Binding-site contacts:
Ligand atom O3 contacts residue ASP30 of chain 1.B at 3.7 Å.
Ligand atom N2 contacts residue ASN62 of chain 1.B at 2.9 Å (h-bond).
Ligand atom N2 contacts residue ASP30 of chain 1.B at 2.7 Å (salt-bridge).
Ligand atom C6 contacts residue GLU23 of chain 1.B at 2.9 Å.
Ligand atom O6 contacts residue PHE8 of chain 1.B at 2.9 Å.
Ligand atom C8 contacts residue ASP30 of chain 1.B at 3.1 Å.
Ligand atom C8 contacts residue VAL27 of chain 1.B at 3.6 Å (hydrophobic).
Ligand atom O6 contacts residue ASP14 of chain 1.B at 3.6 Å (salt-bridge).
Ligand atom C2 contacts residue PHE8 of chain 1.B at 3.4 Å (hydrophobic).
Ligand atom O6 contacts residue PRO10 of chain 1.B at 3.3 Å.
Ligand atom O5 contacts residue PRO9 of chain 1.B at 3.7 Å.
Ligand atom C3 contacts residue PHE6 of chain 1.B at 3.6 Å (hydrophobic).
Ligand atom C3 contacts residue ASP30 of chain 1.B at 3.6 Å.
Ligand atom C5 contacts residue PHE8 of chain 1.B at 3.6 Å (hydrophobic).
Ligand atom C7 contacts residue ASP30 of chain 1.B at 3.2 Å.
Ligand atom C8 contacts residue VAL29 of chain 1.B at 3.6 Å (hydrophobic).
Ligand atom O5 contacts residue ASN62 of chain 1.B at 2.4 Å (h-bond).
Ligand atom O6 contacts residue PHE6 of chain 1.B at 3.2 Å.
Ligand atom C2 contacts residue ASP30 of chain 1.B at 3.7 Å.
Ligand atom O6 contacts residue GLU23 of chain 1.B at 3.2 Å (salt-bridge).
Ligand atom C7 contacts residue ASN62 of chain 1.B at 3.5 Å.
Ligand atom C6 contacts residue PRO10 of chain 1.B at 3.6 Å (hydrophobic).
Ligand atom O4 contacts residue GLU23 of chain 1.B at 3.5 Å (salt-bridge).
Ligand atom C1 contacts residue ASN62 of chain 1.B at 1.4 Å.
Ligand atom O3 contacts residue LYS11 of chain 1.B at 3.4 Å.
Ligand atom C4 contacts residue PHE6 of chain 1.B at 3.7 Å (hydrophobic).
Ligand atom O6 contacts residue LYS11 of chain 1.B at 3.0 Å (salt-bridge).
Ligand atom O5 contacts residue PHE6 of chain 1.B at 3.5 Å.
Ligand atom C2 contacts residue ASN62 of chain 1.B at 2.4 Å.
Ligand atom O6 contacts residue THR25 of chain 1.B at 3.4 Å.
Ligand atom C1 contacts residue PHE8 of chain 1.B at 3.7 Å (hydrophobic).
Ligand atom C5 contacts residue PHE8 of chain 1.B at 3.3 Å (hydrophobic).
Ligand atom O5 contacts residue PHE8 of chain 1.B at 3.0 Å.
Ligand atom C6 contacts residue PHE8 of chain 1.B at 3.5 Å (hydrophobic).
Ligand atom C5 contacts residue ASN62 of chain 1.B at 3.7 Å.
Ligand atom C6 contacts residue LYS11 of chain 1.B at 3.7 Å.
Ligand atom C2 contacts residue PHE6 of chain 1.B at 3.6 Å (hydrophobic).
Ligand atom C3 contacts residue PHE8 of chain 1.B at 3.7 Å (hydrophobic).
Ligand atom C6 contacts residue PHE6 of chain 1.B at 3.7 Å (hydrophobic).
Ligand atom O4 contacts residue VAL29 of chain 1.B at 3.5 Å.

Sequence of chain 1.B:
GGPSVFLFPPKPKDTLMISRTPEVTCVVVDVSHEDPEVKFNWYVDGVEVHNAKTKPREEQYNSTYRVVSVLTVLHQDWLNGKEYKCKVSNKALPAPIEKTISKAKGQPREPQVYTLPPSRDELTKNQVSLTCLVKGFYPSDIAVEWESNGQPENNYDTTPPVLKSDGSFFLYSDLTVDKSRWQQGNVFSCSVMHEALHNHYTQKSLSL

This protein binds this small molecule.
Small molecule (SMILES): CC(=O)N[C@H]1[C@H](O[C@H]2[C@H](O)[C@@H](NC(C)=O)CO[C@@H]2CO)O[C@H](CO)[C@@H](O[C@@H]2O[C@H](CO[C@H]3O[C@H](CO)[C@@H](O)[C@H](O)[C@@H]3O[C@H]3O[C@H](CO)[C@@H](O[C@@H]4O[C@H](CO)[C@H](O)[C@H](O)[C@H]4O)[C@H](O)[C@H]3NC(C)=O)[C@@H](O)[C@H](O[C@@H]3O[C@H](CO)[C@@H](O)[C@H](O)[C@@H]3O)[C@@H]2O)[C@@H]1O